Sequence of chain 1.D:
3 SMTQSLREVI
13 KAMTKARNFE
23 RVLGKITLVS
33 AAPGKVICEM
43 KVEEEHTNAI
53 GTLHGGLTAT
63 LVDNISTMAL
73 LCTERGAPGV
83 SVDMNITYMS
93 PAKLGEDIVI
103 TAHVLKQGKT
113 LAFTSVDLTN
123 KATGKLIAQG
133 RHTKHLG

Binding-site contacts:
Ligand atom OCH contacts residue SER83 of chain 1.D at 4.1 Å.
Ligand atom CBW contacts residue COA1 of chain 1.U at 1.8 Å.
Ligand atom CCB contacts residue PRO80 of chain 1.D at 4.1 Å (hydrophobic).
Ligand atom CBX contacts residue ASN50 of chain 1.C at 4.1 Å.
Ligand atom CBX contacts residue VAL82 of chain 1.D at 4.1 Å (hydrophobic).
Ligand atom CBX contacts residue COA1 of chain 1.U at 2.7 Å.
Ligand atom CBX contacts residue LYS136 of chain 1.D at 4.2 Å.
Ligand atom OCH contacts residue COA1 of chain 1.U at 2.9 Å (h-bond).
Ligand atom OCH contacts residue LYS136 of chain 1.D at 3.0 Å (salt-bridge).
Ligand atom CBW contacts residue GLY81 of chain 1.D at 4.5 Å.
Ligand atom CCE contacts residue LEU73 of chain 1.D at 4.3 Å (hydrophobic).
Ligand atom CBW contacts residue THR54 of chain 1.C at 4.4 Å.
Ligand atom CCB contacts residue THR69 of chain 1.D at 4.3 Å.
Ligand atom CBY contacts residue ASN50 of chain 1.C at 4.1 Å.
Ligand atom CBW contacts residue ILE52 of chain 1.C at 4.3 Å (hydrophobic).
Ligand atom OCH contacts residue GLY81 of chain 1.D at 3.2 Å (h-bond).
Ligand atom CBZ contacts residue LYS136 of chain 1.D at 4.3 Å.
Ligand atom CBX contacts residue GLY81 of chain 1.D at 3.5 Å.
Ligand atom CCA contacts residue ILE52 of chain 1.C at 4.2 Å (hydrophobic).
Ligand atom OCH contacts residue VAL82 of chain 1.D at 3.8 Å.
Ligand atom CBZ contacts residue GLY81 of chain 1.D at 4.0 Å.
Ligand atom CCC contacts residue PRO80 of chain 1.D at 4.1 Å (hydrophobic).
Ligand atom CBW contacts residue VAL82 of chain 1.D at 4.1 Å (hydrophobic).
Ligand atom CBY contacts residue GLY81 of chain 1.D at 3.8 Å.
Ligand atom CBY contacts residue COA1 of chain 1.U at 4.1 Å.
Ligand atom CBY contacts residue ILE52 of chain 1.C at 3.9 Å (hydrophobic).
Ligand atom CBW contacts residue ASN50 of chain 1.C at 3.4 Å.

A protein and the small-molecule ligand that binds it are described below.
Small molecule (SMILES): CCCCCCCCCC(C)=O

Sequence of chain 1.C:
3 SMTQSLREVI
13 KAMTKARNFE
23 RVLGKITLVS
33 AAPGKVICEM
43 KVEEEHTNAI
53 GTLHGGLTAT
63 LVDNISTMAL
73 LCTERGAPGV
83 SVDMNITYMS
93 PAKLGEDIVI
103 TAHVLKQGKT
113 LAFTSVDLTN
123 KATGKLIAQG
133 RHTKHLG